Sequence of chain 2.A:
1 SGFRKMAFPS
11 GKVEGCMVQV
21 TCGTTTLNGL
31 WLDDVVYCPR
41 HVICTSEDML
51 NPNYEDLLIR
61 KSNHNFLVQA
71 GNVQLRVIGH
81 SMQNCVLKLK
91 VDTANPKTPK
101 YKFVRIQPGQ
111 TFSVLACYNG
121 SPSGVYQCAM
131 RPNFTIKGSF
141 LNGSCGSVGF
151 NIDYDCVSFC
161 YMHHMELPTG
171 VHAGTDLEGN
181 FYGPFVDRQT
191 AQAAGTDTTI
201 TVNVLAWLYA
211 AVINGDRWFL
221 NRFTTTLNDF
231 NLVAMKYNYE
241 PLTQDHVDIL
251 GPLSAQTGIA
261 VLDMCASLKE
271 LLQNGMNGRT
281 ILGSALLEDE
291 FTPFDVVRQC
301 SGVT

A small-molecule ligand and the protein it binds are described below.
Small molecule (SMILES): CC(=O)N1CCN(CCNC(=O)c2cccc3ccccc23)CC1

Binding-site contacts:
Ligand atom C11 contacts residue HIS41 of chain 2.A at 3.9 Å.
Ligand atom C9 contacts residue MET49 of chain 2.A at 3.7 Å (hydrophobic).
Ligand atom C10 contacts residue HIS41 of chain 2.A at 3.9 Å.
Ligand atom C10 contacts residue ASP187 of chain 2.A at 3.4 Å.
Ligand atom C10 contacts residue TYR54 of chain 2.A at 3.4 Å (hydrophobic).
Ligand atom C18 contacts residue CYS145 of chain 2.A at 3.6 Å (hydrophobic).
Ligand atom C15 contacts residue GLN189 of chain 2.A at 4.0 Å.
Ligand atom O1 contacts residue ASN142 of chain 2.A at 3.9 Å.
Ligand atom C12 contacts residue ARG188 of chain 2.A at 3.9 Å.
Ligand atom C1 contacts residue GLY143 of chain 2.A at 3.8 Å.
Ligand atom C13 contacts residue HIS164 of chain 2.A at 3.6 Å.
Ligand atom C8 contacts residue THR45 of chain 2.A at 3.9 Å.
Ligand atom C11 contacts residue ASP187 of chain 2.A at 4.0 Å.
Ligand atom C9 contacts residue ASP48 of chain 2.A at 3.9 Å.
Ligand atom C18 contacts residue HIS41 of chain 2.A at 3.8 Å.
Ligand atom O1 contacts residue CYS145 of chain 2.A at 3.0 Å (h-bond).
Ligand atom C2 contacts residue HIS41 of chain 2.A at 3.8 Å.
Ligand atom O contacts residue MET49 of chain 2.A at 3.3 Å.
Ligand atom C13 contacts residue HIS41 of chain 2.A at 3.8 Å.
Ligand atom C12 contacts residue HIS41 of chain 2.A at 3.8 Å.
Ligand atom C14 contacts residue HIS164 of chain 2.A at 3.7 Å.
Ligand atom C14 contacts residue MET165 of chain 2.A at 4.0 Å (hydrophobic).
Ligand atom C7 contacts residue MET49 of chain 2.A at 4.0 Å (hydrophobic).
Ligand atom C13 contacts residue MET165 of chain 2.A at 3.6 Å (hydrophobic).
Ligand atom C14 contacts residue GLN189 of chain 2.A at 4.2 Å.
Ligand atom C12 contacts residue ASP187 of chain 2.A at 3.6 Å.
Ligand atom O1 contacts residue SER144 of chain 2.A at 3.3 Å (h-bond).
Ligand atom C2 contacts residue CYS145 of chain 2.A at 4.2 Å (hydrophobic).
Ligand atom N contacts residue HIS41 of chain 2.A at 3.8 Å.
Ligand atom C9 contacts residue TYR54 of chain 2.A at 3.8 Å (hydrophobic).
Ligand atom C8 contacts residue CYS44 of chain 2.A at 3.5 Å (hydrophobic).
Ligand atom C12 contacts residue MET165 of chain 2.A at 4.0 Å (hydrophobic).
Ligand atom O1 contacts residue GLY143 of chain 2.A at 2.9 Å (h-bond).
Ligand atom C8 contacts residue MET49 of chain 2.A at 3.6 Å (hydrophobic).
Ligand atom C9 contacts residue CYS44 of chain 2.A at 3.7 Å (hydrophobic).
Ligand atom N contacts residue CYS145 of chain 2.A at 3.1 Å (h-bond).
Ligand atom C17 contacts residue ASN142 of chain 2.A at 4.1 Å.
Ligand atom C1 contacts residue CYS145 of chain 2.A at 2.5 Å (hydrophobic).
Ligand atom C contacts residue CYS145 of chain 2.A at 1.8 Å (hydrophobic).
Ligand atom C14 contacts residue HIS41 of chain 2.A at 4.0 Å.